The protein below binds the small molecule below.
Small molecule (SMILES): CC1=C[C@H](OC[C@@H]2C(=O)O[C@@H]3c4ccccc4C[C@H]23)OC1=O

Binding-site contacts:
Ligand atom C10 contacts residue PHE26 of chain 1.D at 4.2 Å (hydrophobic).
Ligand atom C4 contacts residue VAL139 of chain 1.D at 4.1 Å (hydrophobic).
Ligand atom C11 contacts residue ILE193 of chain 1.D at 3.6 Å (hydrophobic).
Ligand atom C5 contacts residue CYS190 of chain 1.D at 3.5 Å (hydrophobic).
Ligand atom C6 contacts residue CYS190 of chain 1.D at 4.0 Å (hydrophobic).
Ligand atom C17 contacts residue GLY25 of chain 1.D at 3.8 Å.
Ligand atom C15 contacts residue PHE26 of chain 1.D at 3.7 Å (hydrophobic).
Ligand atom O4 contacts residue ALA95 of chain 1.D at 3.5 Å.
Ligand atom C3 contacts residue VAL139 of chain 1.D at 3.4 Å (hydrophobic).
Ligand atom O4 contacts residue HIS94 of chain 1.D at 4.1 Å.
Ligand atom O2 contacts residue CYS190 of chain 1.D at 3.6 Å.
Ligand atom C2 contacts residue VAL139 of chain 1.D at 3.9 Å (hydrophobic).
Ligand atom O5 contacts residue HIS246 of chain 1.D at 2.7 Å (h-bond).
Ligand atom C4 contacts residue TYR143 of chain 1.D at 3.3 Å (hydrophobic).
Ligand atom C16 contacts residue PHE26 of chain 1.D at 3.8 Å (hydrophobic).
Ligand atom C8 contacts residue ILE193 of chain 1.D at 4.0 Å (hydrophobic).
Ligand atom C16 contacts residue ALA95 of chain 1.D at 3.5 Å (hydrophobic).
Ligand atom C15 contacts residue HIS246 of chain 1.D at 4.2 Å.
Ligand atom O3 contacts residue ILE193 of chain 1.D at 4.2 Å.
Ligand atom C14 contacts residue ILE193 of chain 1.D at 4.2 Å (hydrophobic).
Ligand atom O4 contacts residue HIS246 of chain 1.D at 3.0 Å (h-bond).
Ligand atom C14 contacts residue ALA95 of chain 1.D at 4.2 Å (hydrophobic).
Ligand atom C3 contacts residue TYR143 of chain 1.D at 3.9 Å (hydrophobic).
Ligand atom C17 contacts residue LEU96 of chain 1.D at 3.1 Å (hydrophobic).
Ligand atom C12 contacts residue VAL124 of chain 1.D at 4.2 Å (hydrophobic).
Ligand atom C13 contacts residue HIS246 of chain 1.D at 4.0 Å.
Ligand atom O5 contacts residue LEU219 of chain 1.D at 4.1 Å.
Ligand atom C5 contacts residue MET146 of chain 1.D at 3.7 Å (hydrophobic).
Ligand atom O4 contacts residue PHE26 of chain 1.D at 3.2 Å (h-bond).
Ligand atom C15 contacts residue ALA95 of chain 1.D at 3.5 Å (hydrophobic).
Ligand atom C7 contacts residue CYS190 of chain 1.D at 3.5 Å (hydrophobic).
Ligand atom O1 contacts residue PHE26 of chain 1.D at 3.6 Å.
Ligand atom C15 contacts residue LEU96 of chain 1.D at 4.0 Å (hydrophobic).
Ligand atom C17 contacts residue ALA95 of chain 1.D at 3.4 Å (hydrophobic).
Ligand atom O4 contacts residue GLY25 of chain 1.D at 4.1 Å.
Ligand atom C17 contacts residue PHE26 of chain 1.D at 3.1 Å (hydrophobic).
Ligand atom O5 contacts residue ALA95 of chain 1.D at 4.2 Å.
Ligand atom C4 contacts residue MET146 of chain 1.D at 4.1 Å (hydrophobic).
Ligand atom C16 contacts residue HIS246 of chain 1.D at 3.1 Å.
Ligand atom C12 contacts residue ILE193 of chain 1.D at 3.2 Å (hydrophobic).

Sequence of chain 1.D:
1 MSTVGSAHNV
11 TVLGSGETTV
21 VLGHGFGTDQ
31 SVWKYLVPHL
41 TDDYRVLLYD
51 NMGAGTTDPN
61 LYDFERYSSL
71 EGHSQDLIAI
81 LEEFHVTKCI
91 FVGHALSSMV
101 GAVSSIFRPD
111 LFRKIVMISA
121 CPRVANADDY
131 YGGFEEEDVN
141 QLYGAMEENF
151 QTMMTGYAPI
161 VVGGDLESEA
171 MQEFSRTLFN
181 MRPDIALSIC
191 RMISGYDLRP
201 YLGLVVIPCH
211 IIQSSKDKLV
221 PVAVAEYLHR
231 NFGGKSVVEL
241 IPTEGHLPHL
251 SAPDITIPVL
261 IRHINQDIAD